Binding-site contacts:
Ligand atom C6 contacts residue VAL91 of chain 1.B at 4.3 Å (hydrophobic).
Ligand atom O7 contacts residue GLY94 of chain 1.B at 4.3 Å.
Ligand atom C5 contacts residue PHE107 of chain 1.B at 4.3 Å (hydrophobic).
Ligand atom C1 contacts residue ASN93 of chain 1.B at 1.4 Å.
Ligand atom C7 contacts residue ASN93 of chain 1.B at 3.2 Å.
Ligand atom C7 contacts residue ARG96 of chain 1.B at 3.6 Å.
Ligand atom O7 contacts residue TRP92 of chain 1.B at 4.1 Å.
Ligand atom C2 contacts residue ASN93 of chain 1.B at 2.5 Å.
Ligand atom O6 contacts residue VAL91 of chain 1.B at 4.0 Å.
Ligand atom N2 contacts residue ASN93 of chain 1.B at 2.8 Å (h-bond).
Ligand atom O5 contacts residue VAL91 of chain 1.B at 4.0 Å.
Ligand atom C1 contacts residue PHE107 of chain 1.B at 4.3 Å (hydrophobic).
Ligand atom O7 contacts residue ARG96 of chain 1.B at 2.5 Å (salt-bridge).
Ligand atom O7 contacts residue ASN93 of chain 1.B at 3.0 Å (h-bond).
Ligand atom C6 contacts residue PHE107 of chain 1.B at 4.3 Å (hydrophobic).
Ligand atom O5 contacts residue PHE107 of chain 1.B at 4.3 Å.
Ligand atom C3 contacts residue ASN93 of chain 1.B at 3.7 Å.
Ligand atom O5 contacts residue ASN93 of chain 1.B at 2.4 Å (h-bond).
Ligand atom C5 contacts residue ASN93 of chain 1.B at 3.6 Å.
Ligand atom C8 contacts residue ASN93 of chain 1.B at 4.1 Å.
Ligand atom C8 contacts residue ARG96 of chain 1.B at 4.3 Å.
Ligand atom C4 contacts residue ASN93 of chain 1.B at 4.2 Å.

This protein binds this small molecule.
Small molecule (SMILES): CC(=O)N[C@@H]1[C@@H](O)[C@H](O)[C@@H](CO)O[C@H]1O

Sequence of chain 1.B:
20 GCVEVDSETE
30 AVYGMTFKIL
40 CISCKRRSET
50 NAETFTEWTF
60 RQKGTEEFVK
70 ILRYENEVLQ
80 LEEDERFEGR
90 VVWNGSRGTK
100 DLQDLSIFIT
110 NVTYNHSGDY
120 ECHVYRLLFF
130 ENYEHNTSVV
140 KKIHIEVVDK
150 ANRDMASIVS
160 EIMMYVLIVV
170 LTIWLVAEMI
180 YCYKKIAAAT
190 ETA